This protein binds this small molecule.
Small molecule (SMILES): NCC(=O)O

Sequence of chain 1.D:
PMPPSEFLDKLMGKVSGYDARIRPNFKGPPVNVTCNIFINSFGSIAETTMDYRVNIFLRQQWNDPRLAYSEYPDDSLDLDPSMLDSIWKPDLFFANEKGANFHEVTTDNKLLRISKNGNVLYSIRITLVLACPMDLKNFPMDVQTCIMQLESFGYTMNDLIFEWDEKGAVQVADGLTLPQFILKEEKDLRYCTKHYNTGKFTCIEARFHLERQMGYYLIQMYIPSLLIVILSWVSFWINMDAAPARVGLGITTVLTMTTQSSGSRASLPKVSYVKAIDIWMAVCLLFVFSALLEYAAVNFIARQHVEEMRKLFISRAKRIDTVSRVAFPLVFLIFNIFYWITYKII

Binding-site contacts:
Ligand atom N contacts residue SER182 of chain 1.D at 4.0 Å.
Ligand atom C contacts residue THR228 of chain 1.D at 4.5 Å.
Ligand atom CA contacts residue PHE183 of chain 1.D at 3.6 Å (hydrophobic).
Ligand atom OXT contacts residue LEU141 of chain 1.C at 3.4 Å.
Ligand atom C contacts residue SER153 of chain 1.C at 3.7 Å.
Ligand atom N contacts residue PHE231 of chain 1.D at 3.4 Å.
Ligand atom CA contacts residue TYR226 of chain 1.D at 4.2 Å (hydrophobic).
Ligand atom C contacts residue PHE183 of chain 1.D at 4.2 Å (hydrophobic).
Ligand atom OXT contacts residue THR228 of chain 1.D at 3.6 Å.
Ligand atom O contacts residue ARG89 of chain 1.C at 2.9 Å (salt-bridge).
Ligand atom O contacts residue PHE183 of chain 1.D at 4.3 Å.
Ligand atom O contacts residue PHE87 of chain 1.C at 3.5 Å.
Ligand atom C contacts residue LEU141 of chain 1.C at 4.3 Å (hydrophobic).
Ligand atom C contacts residue ARG89 of chain 1.C at 3.5 Å.
Ligand atom N contacts residue PHE183 of chain 1.D at 2.9 Å (h-bond).
Ligand atom C contacts residue PHE231 of chain 1.D at 4.4 Å (hydrophobic).
Ligand atom CA contacts residue PHE231 of chain 1.D at 4.2 Å (hydrophobic).
Ligand atom CA contacts residue PHE87 of chain 1.C at 3.8 Å (hydrophobic).
Ligand atom OXT contacts residue SER153 of chain 1.C at 4.0 Å.
Ligand atom OXT contacts residue PHE183 of chain 1.D at 4.3 Å.
Ligand atom OXT contacts residue ARG89 of chain 1.C at 3.8 Å.
Ligand atom C contacts residue PHE87 of chain 1.C at 4.2 Å (hydrophobic).
Ligand atom O contacts residue SER153 of chain 1.C at 3.0 Å (h-bond).
Ligand atom OXT contacts residue PHE231 of chain 1.D at 3.8 Å.

Sequence of chain 1.C:
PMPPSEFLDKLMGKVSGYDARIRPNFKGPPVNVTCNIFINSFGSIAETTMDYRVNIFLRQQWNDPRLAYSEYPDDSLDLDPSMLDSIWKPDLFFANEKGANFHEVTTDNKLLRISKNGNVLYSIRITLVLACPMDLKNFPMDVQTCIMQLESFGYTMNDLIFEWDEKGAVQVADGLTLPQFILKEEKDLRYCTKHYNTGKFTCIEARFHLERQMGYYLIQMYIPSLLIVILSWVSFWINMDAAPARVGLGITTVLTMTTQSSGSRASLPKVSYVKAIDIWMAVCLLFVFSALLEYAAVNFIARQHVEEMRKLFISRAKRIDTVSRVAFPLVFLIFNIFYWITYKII